Sequence of chain 2.G:
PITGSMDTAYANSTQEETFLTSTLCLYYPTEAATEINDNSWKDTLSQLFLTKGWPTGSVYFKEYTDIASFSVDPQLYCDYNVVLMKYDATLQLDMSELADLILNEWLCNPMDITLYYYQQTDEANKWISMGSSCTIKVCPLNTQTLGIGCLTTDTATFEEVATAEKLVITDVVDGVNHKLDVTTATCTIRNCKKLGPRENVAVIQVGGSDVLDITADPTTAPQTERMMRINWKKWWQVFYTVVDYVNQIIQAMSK

The small molecule below binds the protein below.
Small molecule (SMILES): CC(=O)N[C@H]1[C@H](O[C@H]2[C@H](O)[C@@H](NC(C)=O)CO[C@@H]2CO)O[C@H](CO)[C@@H](O)[C@@H]1O

Binding-site contacts:
Ligand atom N2 contacts residue ASN12 of chain 2.G at 3.8 Å.
Ligand atom C5 contacts residue ASN12 of chain 2.G at 4.1 Å.
Ligand atom C7 contacts residue ASN12 of chain 2.G at 3.9 Å.
Ligand atom O5 contacts residue ASN12 of chain 2.G at 2.7 Å (h-bond).
Ligand atom O7 contacts residue ASN12 of chain 2.G at 3.6 Å.
Ligand atom C1 contacts residue ASN12 of chain 2.G at 2.2 Å.
Ligand atom C2 contacts residue ASN12 of chain 2.G at 3.3 Å.